Sequence of chain 6.C:
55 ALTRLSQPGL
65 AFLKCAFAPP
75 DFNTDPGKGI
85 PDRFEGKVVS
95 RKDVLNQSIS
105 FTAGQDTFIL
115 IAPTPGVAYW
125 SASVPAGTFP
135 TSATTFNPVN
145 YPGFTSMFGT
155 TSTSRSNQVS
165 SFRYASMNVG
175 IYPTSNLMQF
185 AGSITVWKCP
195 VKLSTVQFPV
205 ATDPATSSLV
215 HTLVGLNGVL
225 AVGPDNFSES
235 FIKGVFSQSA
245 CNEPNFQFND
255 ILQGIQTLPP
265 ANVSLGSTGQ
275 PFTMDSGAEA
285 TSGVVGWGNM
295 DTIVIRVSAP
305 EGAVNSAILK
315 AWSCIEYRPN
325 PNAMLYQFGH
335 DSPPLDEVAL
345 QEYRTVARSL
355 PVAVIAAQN

Sequence of chain 4.C:
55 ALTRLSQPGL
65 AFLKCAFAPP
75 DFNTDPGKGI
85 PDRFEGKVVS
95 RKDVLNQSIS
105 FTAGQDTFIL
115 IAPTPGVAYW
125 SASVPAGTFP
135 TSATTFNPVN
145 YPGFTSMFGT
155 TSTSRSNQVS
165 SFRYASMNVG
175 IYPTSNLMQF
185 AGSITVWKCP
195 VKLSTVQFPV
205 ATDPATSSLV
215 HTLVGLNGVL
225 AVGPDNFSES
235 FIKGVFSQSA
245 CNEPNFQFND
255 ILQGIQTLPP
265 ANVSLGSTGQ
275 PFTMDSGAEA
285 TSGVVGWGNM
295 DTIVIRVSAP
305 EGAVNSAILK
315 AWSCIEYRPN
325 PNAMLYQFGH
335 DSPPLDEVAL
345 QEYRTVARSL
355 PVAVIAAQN

Sequence of chain 4.F:
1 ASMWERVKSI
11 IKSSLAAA

A small-molecule ligand and the protein it binds are described below.
Small molecule (SMILES): Nc1ccn([C@@H]2O[C@H](CO[P](=O)(O)O[C@H]3[C@@H](O)[C@H](n4ccc(=O)[nH]c4=O)O[C@@H]3CO[P](=O)(O)O[C@H]3[C@@H](O)[C@H](n4cnc5c(N)ncnc54)O[C@@H]3CO)[C@@H](O[P](=O)(O)OC[C@H]3O[C@@H](n4ccc(=O)[nH]c4=O)[C@H](O)[C@@H]3O)[C@H]2O)c(=O)n1.O=c1ccn([C@@H]2O[C@H](CO[P](=O)(O)O[C@H]3[C@@H](O)[C@H](n4ccc(=O)[nH]c4=O)O[C@@H]3CO[P](=O)(O)O[C@H]3[C@@H](O)[C@H](n4ccc(=O)[nH]c4=O)O[C@@H]3CO)[C@@H](O)[C@H]2O)c(=O)[nH]1

Binding-site contacts:
Ligand atom O2 contacts residue U2 of chain 6.G at 3.6 Å.
Ligand atom O4 contacts residue U5 of chain 6.G at 2.8 Å (h-bond).
Ligand atom O4 contacts residue U1 of chain 6.G at 2.8 Å (h-bond).
Ligand atom N3 contacts residue GLN61 of chain 4.C at 3.6 Å.
Ligand atom N6 contacts residue U2 of chain 6.G at 2.6 Å (h-bond).
Ligand atom O2 contacts residue GLN61 of chain 4.C at 3.9 Å.
Ligand atom C2 contacts residue GLN61 of chain 4.C at 3.9 Å.
Ligand atom OP1 contacts residue LYS68 of chain 4.C at 3.2 Å (salt-bridge).
Ligand atom C4 contacts residue U5 of chain 6.G at 3.7 Å.
Ligand atom O2' contacts residue LEU64 of chain 4.C at 3.9 Å.
Ligand atom C2 contacts residue U2 of chain 6.G at 3.6 Å.
Ligand atom N3 contacts residue U5 of chain 6.G at 3.6 Å.
Ligand atom C2 contacts residue U1 of chain 6.G at 3.9 Å.
Ligand atom O2 contacts residue U1 of chain 6.G at 2.9 Å (h-bond).
Ligand atom C4 contacts residue U1 of chain 6.G at 3.7 Å.
Ligand atom C6 contacts residue A4 of chain 6.G at 3.7 Å.
Ligand atom N1 contacts residue U5 of chain 6.G at 3.7 Å.
Ligand atom C2 contacts residue U3 of chain 6.G at 3.8 Å.
Ligand atom OP1 contacts residue PHE76 of chain 4.C at 3.7 Å.
Ligand atom N3 contacts residue A4 of chain 6.G at 3.8 Å.
Ligand atom C4 contacts residue A4 of chain 6.G at 3.2 Å.
Ligand atom C6 contacts residue U2 of chain 6.G at 3.4 Å.
Ligand atom OP1 contacts residue LYS12 of chain 4.F at 3.9 Å.
Ligand atom N3 contacts residue C6 of chain 6.G at 3.2 Å (h-bond).
Ligand atom C5 contacts residue U5 of chain 6.G at 3.9 Å.
Ligand atom N3 contacts residue U1 of chain 6.G at 3.8 Å.
Ligand atom C5 contacts residue A4 of chain 6.G at 2.8 Å.
Ligand atom OP1 contacts residue LYS8 of chain 4.F at 3.1 Å.
Ligand atom OP2 contacts residue LYS8 of chain 4.F at 3.8 Å.
Ligand atom O2' contacts residue THR57 of chain 4.C at 3.2 Å.
Ligand atom N1 contacts residue U2 of chain 6.G at 2.8 Å.
Ligand atom C6 contacts residue U5 of chain 6.G at 3.6 Å.
Ligand atom O4 contacts residue A4 of chain 6.G at 2.6 Å (h-bond).
Ligand atom N3 contacts residue U1 of chain 6.G at 3.9 Å.
Ligand atom O2 contacts residue C6 of chain 6.G at 2.9 Å (h-bond).
Ligand atom OP1 contacts residue LEU56 of chain 4.C at 2.8 Å.
Ligand atom C2 contacts residue C6 of chain 6.G at 3.4 Å.
Ligand atom N3 contacts residue U2 of chain 6.G at 3.6 Å.
Ligand atom N1 contacts residue U3 of chain 6.G at 3.8 Å.
Ligand atom C2 contacts residue A4 of chain 6.G at 3.9 Å.